Sequence of chain 1.B:
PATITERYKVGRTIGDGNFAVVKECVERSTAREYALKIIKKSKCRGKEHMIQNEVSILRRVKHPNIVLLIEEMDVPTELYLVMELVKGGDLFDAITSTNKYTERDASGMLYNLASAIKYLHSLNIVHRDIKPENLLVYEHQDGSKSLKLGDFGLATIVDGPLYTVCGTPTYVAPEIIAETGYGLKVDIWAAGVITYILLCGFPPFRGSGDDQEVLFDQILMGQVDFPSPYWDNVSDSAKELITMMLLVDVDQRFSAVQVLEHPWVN

This protein binds this small molecule.
Small molecule (SMILES): N#CC[C@H](C1CCCC1)n1cc(-c2ncnc3[nH]ccc23)cn1

Binding-site contacts:
Ligand atom NAN contacts residue ALA50 of chain 1.B at 3.2 Å.
Ligand atom CAK contacts residue VAL37 of chain 1.B at 3.7 Å (hydrophobic).
Ligand atom NAP contacts residue ALA50 of chain 1.B at 3.9 Å.
Ligand atom CAF contacts residue GLY30 of chain 1.B at 4.0 Å.
Ligand atom NAA contacts residue ASN149 of chain 1.B at 3.4 Å.
Ligand atom CAB contacts residue ASN149 of chain 1.B at 3.5 Å.
Ligand atom NAA contacts residue GLY165 of chain 1.B at 3.4 Å.
Ligand atom CAJ contacts residue GLU148 of chain 1.B at 3.6 Å.
Ligand atom CAH contacts residue VAL37 of chain 1.B at 3.5 Å (hydrophobic).
Ligand atom CAT contacts residue GLU99 of chain 1.B at 3.7 Å.
Ligand atom CAS contacts residue LEU151 of chain 1.B at 3.6 Å (hydrophobic).
Ligand atom CAT contacts residue LEU151 of chain 1.B at 3.8 Å (hydrophobic).
Ligand atom CAD contacts residue MET98 of chain 1.B at 3.8 Å (hydrophobic).
Ligand atom CAJ contacts residue ASN149 of chain 1.B at 3.4 Å.
Ligand atom CAE contacts residue ILE29 of chain 1.B at 3.6 Å (hydrophobic).
Ligand atom NAA contacts residue GLU148 of chain 1.B at 3.8 Å.
Ligand atom NAM contacts residue LEU151 of chain 1.B at 3.8 Å.
Ligand atom NAA contacts residue ASP166 of chain 1.B at 3.7 Å.
Ligand atom CAS contacts residue VAL37 of chain 1.B at 3.9 Å (hydrophobic).
Ligand atom NAP contacts residue VAL101 of chain 1.B at 3.2 Å (h-bond).
Ligand atom CAQ contacts residue LEU151 of chain 1.B at 4.0 Å (hydrophobic).
Ligand atom CAC contacts residue MET98 of chain 1.B at 3.5 Å (hydrophobic).
Ligand atom NAN contacts residue VAL82 of chain 1.B at 3.9 Å.
Ligand atom CAE contacts residue VAL101 of chain 1.B at 3.1 Å (hydrophobic).
Ligand atom CAI contacts residue LYS52 of chain 1.B at 3.9 Å.
Ligand atom CAC contacts residue GLU99 of chain 1.B at 3.6 Å.
Ligand atom CAG contacts residue VAL37 of chain 1.B at 3.9 Å (hydrophobic).
Ligand atom NAM contacts residue ILE29 of chain 1.B at 3.9 Å.
Ligand atom CAR contacts residue LEU151 of chain 1.B at 3.7 Å (hydrophobic).
Ligand atom CAC contacts residue VAL82 of chain 1.B at 3.3 Å (hydrophobic).
Ligand atom CAK contacts residue ASP31 of chain 1.B at 3.8 Å.
Ligand atom CAR contacts residue VAL37 of chain 1.B at 3.9 Å (hydrophobic).
Ligand atom CAK contacts residue GLY30 of chain 1.B at 3.8 Å.
Ligand atom CAB contacts residue GLU148 of chain 1.B at 3.5 Å.
Ligand atom NAN contacts residue GLU99 of chain 1.B at 2.7 Å (salt-bridge).
Ligand atom NAP contacts residue LEU100 of chain 1.B at 3.8 Å.
Ligand atom CAH contacts residue LYS52 of chain 1.B at 3.9 Å.
Ligand atom CAT contacts residue ALA50 of chain 1.B at 3.5 Å (hydrophobic).
Ligand atom NAO contacts residue GLY30 of chain 1.B at 4.0 Å.
Ligand atom CAC contacts residue ALA50 of chain 1.B at 3.8 Å (hydrophobic).